Sequence of chain 7.A:
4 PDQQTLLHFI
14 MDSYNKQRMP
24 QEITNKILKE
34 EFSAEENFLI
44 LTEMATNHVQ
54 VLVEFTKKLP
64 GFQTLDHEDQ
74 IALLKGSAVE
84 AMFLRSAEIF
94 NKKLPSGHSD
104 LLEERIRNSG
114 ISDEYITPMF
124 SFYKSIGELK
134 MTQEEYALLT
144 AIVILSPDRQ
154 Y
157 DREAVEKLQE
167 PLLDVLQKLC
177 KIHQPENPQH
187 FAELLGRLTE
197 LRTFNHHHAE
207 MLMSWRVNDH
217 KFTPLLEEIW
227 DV

Binding-site contacts:
Ligand atom C24 contacts residue THR27 of chain 7.A at 3.8 Å.
Ligand atom C34 contacts residue TYR126 of chain 7.A at 3.4 Å (hydrophobic).
Ligand atom O5 contacts residue TRP211 of chain 7.A at 3.2 Å.
Ligand atom C18 contacts residue HIS51 of chain 7.A at 3.7 Å.
Ligand atom C19 contacts residue HIS51 of chain 7.A at 3.8 Å.
Ligand atom C23 contacts residue THR27 of chain 7.A at 3.3 Å.
Ligand atom N6 contacts residue TRP211 of chain 7.A at 3.6 Å.
Ligand atom C33 contacts residue TYR126 of chain 7.A at 3.5 Å (hydrophobic).
Ligand atom CL37 contacts residue HIS204 of chain 7.A at 3.5 Å.
Ligand atom O28 contacts residue SER99 of chain 7.A at 2.8 Å (h-bond).
Ligand atom C1 contacts residue THR45 of chain 7.A at 3.8 Å.
Ligand atom CL32 contacts residue ILE114 of chain 7.A at 3.8 Å.
Ligand atom O29 contacts residue ARG88 of chain 7.A at 2.9 Å (salt-bridge).
Ligand atom C1 contacts residue TRP226 of chain 7.A at 3.7 Å (hydrophobic).
Ligand atom O5 contacts residue HIS204 of chain 7.A at 3.6 Å.
Ligand atom O28 contacts residue LEU97 of chain 7.A at 3.4 Å.
Ligand atom C35 contacts residue PHE86 of chain 7.A at 3.4 Å (hydrophobic).
Ligand atom C20 contacts residue ILE92 of chain 7.A at 3.5 Å (hydrophobic).
Ligand atom C20 contacts residue MET22 of chain 7.A at 3.7 Å (hydrophobic).
Ligand atom N6 contacts residue HIS204 of chain 7.A at 3.0 Å (h-bond).
Ligand atom CL37 contacts residue MET85 of chain 7.A at 3.6 Å.
Ligand atom C24 contacts residue ILE92 of chain 7.A at 3.6 Å (hydrophobic).
Ligand atom C12 contacts residue ALA48 of chain 7.A at 3.7 Å (hydrophobic).
Ligand atom C34 contacts residue SER89 of chain 7.A at 3.8 Å.
Ligand atom C25 contacts residue ILE92 of chain 7.A at 3.3 Å (hydrophobic).
Ligand atom C34 contacts residue PHE86 of chain 7.A at 3.6 Å (hydrophobic).
Ligand atom C2 contacts residue THR45 of chain 7.A at 3.7 Å.
Ligand atom C2 contacts residue LEU44 of chain 7.A at 3.8 Å (hydrophobic).
Ligand atom C27 contacts residue ARG88 of chain 7.A at 3.6 Å.
Ligand atom C23 contacts residue SER99 of chain 7.A at 3.6 Å.
Ligand atom C33 contacts residue MET122 of chain 7.A at 3.9 Å (hydrophobic).
Ligand atom C3 contacts residue PHE41 of chain 7.A at 3.5 Å (hydrophobic).
Ligand atom C3 contacts residue THR45 of chain 7.A at 3.5 Å.
Ligand atom N21 contacts residue MET22 of chain 7.A at 3.3 Å.
Ligand atom C22 contacts residue MET22 of chain 7.A at 3.7 Å (hydrophobic).
Ligand atom C19 contacts residue ARG88 of chain 7.A at 3.6 Å.
Ligand atom C3 contacts residue TRP211 of chain 7.A at 3.8 Å (hydrophobic).
Ligand atom C27 contacts residue LEU97 of chain 7.A at 3.5 Å (hydrophobic).
Ligand atom C9 contacts residue LEU44 of chain 7.A at 3.5 Å (hydrophobic).
Ligand atom C26 contacts residue ILE92 of chain 7.A at 3.6 Å (hydrophobic).

This small molecule binds to this protein.
Small molecule (SMILES): CC(C)c1onc(-c2c(Cl)cccc2Cl)c1COc1ccc(-c2ccc3nc(C(=O)O)ccc3c2)cc1